Sequence of chain 1.A:
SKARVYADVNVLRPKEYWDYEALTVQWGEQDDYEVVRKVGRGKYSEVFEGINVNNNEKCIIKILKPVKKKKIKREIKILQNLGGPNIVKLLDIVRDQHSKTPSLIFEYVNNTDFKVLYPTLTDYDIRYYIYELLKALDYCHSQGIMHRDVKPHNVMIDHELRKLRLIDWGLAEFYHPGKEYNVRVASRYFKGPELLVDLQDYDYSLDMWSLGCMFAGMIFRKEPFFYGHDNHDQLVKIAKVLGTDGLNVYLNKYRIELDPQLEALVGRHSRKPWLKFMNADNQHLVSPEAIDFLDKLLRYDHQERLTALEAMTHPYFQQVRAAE

The small molecule below binds the protein below.
Small molecule (SMILES): O=C1c2ccc(O)c(O)c2C(=O)c2c(O)ccc(O)c21

Binding-site contacts:
Ligand atom C4 contacts residue ILE169 of chain 1.A at 3.9 Å (hydrophobic).
Ligand atom C1 contacts residue ILE169 of chain 1.A at 3.4 Å (hydrophobic).
Ligand atom O15 contacts residue LYS63 of chain 1.A at 3.3 Å (salt-bridge).
Ligand atom C6 contacts residue ASP170 of chain 1.A at 3.8 Å.
Ligand atom C8 contacts residue VAL48 of chain 1.A at 3.9 Å (hydrophobic).
Ligand atom O18 contacts residue VAL111 of chain 1.A at 3.5 Å.
Ligand atom O16 contacts residue HIS155 of chain 1.A at 3.0 Å (h-bond).
Ligand atom O19 contacts residue ARG42 of chain 1.A at 3.7 Å.
Ligand atom C5 contacts residue ASP170 of chain 1.A at 3.5 Å.
Ligand atom C10 contacts residue VAL48 of chain 1.A at 3.7 Å (hydrophobic).
Ligand atom C11 contacts residue MET158 of chain 1.A at 3.4 Å (hydrophobic).
Ligand atom C8 contacts residue MET158 of chain 1.A at 3.8 Å (hydrophobic).
Ligand atom O19 contacts residue GLY43 of chain 1.A at 3.8 Å.
Ligand atom C7 contacts residue VAL48 of chain 1.A at 3.6 Å (hydrophobic).
Ligand atom C12 contacts residue MET158 of chain 1.A at 3.6 Å (hydrophobic).
Ligand atom O15 contacts residue ASP170 of chain 1.A at 3.4 Å.
Ligand atom O19 contacts residue ILE169 of chain 1.A at 3.7 Å.
Ligand atom C12 contacts residue VAL40 of chain 1.A at 3.7 Å (hydrophobic).
Ligand atom O20 contacts residue ASP170 of chain 1.A at 3.1 Å (salt-bridge).
Ligand atom C3 contacts residue ILE169 of chain 1.A at 3.7 Å (hydrophobic).
Ligand atom C10 contacts residue ILE169 of chain 1.A at 3.4 Å (hydrophobic).
Ligand atom C7 contacts residue MET158 of chain 1.A at 3.6 Å (hydrophobic).
Ligand atom O17 contacts residue VAL111 of chain 1.A at 3.3 Å (h-bond).
Ligand atom C2 contacts residue ILE169 of chain 1.A at 3.9 Å (hydrophobic).
Ligand atom C13 contacts residue MET158 of chain 1.A at 3.8 Å (hydrophobic).
Ligand atom O19 contacts residue VAL48 of chain 1.A at 3.4 Å.
Ligand atom C6 contacts residue ILE169 of chain 1.A at 3.8 Å (hydrophobic).
Ligand atom O16 contacts residue ARG42 of chain 1.A at 2.9 Å (salt-bridge).
Ligand atom O18 contacts residue ILE61 of chain 1.A at 3.5 Å.
Ligand atom C4 contacts residue PHE108 of chain 1.A at 3.6 Å (hydrophobic).
Ligand atom C5 contacts residue LYS63 of chain 1.A at 3.8 Å.
Ligand atom C14 contacts residue HIS155 of chain 1.A at 3.8 Å.
Ligand atom C4 contacts residue VAL90 of chain 1.A at 3.8 Å (hydrophobic).
Ligand atom C3 contacts residue VAL90 of chain 1.A at 3.8 Å (hydrophobic).
Ligand atom C7 contacts residue ILE169 of chain 1.A at 3.9 Å (hydrophobic).
Ligand atom C11 contacts residue VAL40 of chain 1.A at 3.6 Å (hydrophobic).
Ligand atom O20 contacts residue PHE108 of chain 1.A at 3.6 Å.
Ligand atom C14 contacts residue MET158 of chain 1.A at 3.4 Å (hydrophobic).
Ligand atom C12 contacts residue ASN113 of chain 1.A at 3.9 Å.
Ligand atom O20 contacts residue LYS63 of chain 1.A at 2.8 Å (salt-bridge).